Binding-site contacts:
Ligand atom C5 contacts residue THR318 of chain 2.A at 4.1 Å.
Ligand atom O7 contacts residue THR318 of chain 2.A at 4.3 Å.
Ligand atom O5 contacts residue ASP319 of chain 2.A at 3.2 Å (salt-bridge).
Ligand atom C5 contacts residue ASP319 of chain 2.A at 3.9 Å.
Ligand atom O5 contacts residue THR318 of chain 2.A at 4.1 Å.
Ligand atom C2 contacts residue ASN316 of chain 2.A at 2.3 Å.
Ligand atom O5 contacts residue ASN316 of chain 2.A at 2.3 Å (h-bond).
Ligand atom C1 contacts residue NA1 of chain 2.K at 4.0 Å.
Ligand atom C5 contacts residue ASN316 of chain 2.A at 3.6 Å.
Ligand atom N2 contacts residue ASN316 of chain 2.A at 2.8 Å (h-bond).
Ligand atom C1 contacts residue ASP319 of chain 2.A at 4.0 Å.
Ligand atom C7 contacts residue ASN316 of chain 2.A at 3.4 Å.
Ligand atom N2 contacts residue NA1 of chain 2.K at 4.0 Å.
Ligand atom O7 contacts residue ILE249 of chain 2.A at 4.4 Å.
Ligand atom C3 contacts residue ASN316 of chain 2.A at 3.7 Å.
Ligand atom C2 contacts residue NA1 of chain 2.K at 4.5 Å.
Ligand atom C8 contacts residue ASN316 of chain 2.A at 3.6 Å.
Ligand atom O7 contacts residue ASN316 of chain 2.A at 4.2 Å.
Ligand atom O6 contacts residue ASP319 of chain 2.A at 2.9 Å (salt-bridge).
Ligand atom C6 contacts residue ASP319 of chain 2.A at 3.3 Å.
Ligand atom C1 contacts residue ASN316 of chain 2.A at 1.4 Å.
Ligand atom O6 contacts residue THR318 of chain 2.A at 4.0 Å.
Ligand atom C1 contacts residue THR318 of chain 2.A at 4.1 Å.
Ligand atom C4 contacts residue ASN316 of chain 2.A at 4.2 Å.

Sequence of chain 2.A:
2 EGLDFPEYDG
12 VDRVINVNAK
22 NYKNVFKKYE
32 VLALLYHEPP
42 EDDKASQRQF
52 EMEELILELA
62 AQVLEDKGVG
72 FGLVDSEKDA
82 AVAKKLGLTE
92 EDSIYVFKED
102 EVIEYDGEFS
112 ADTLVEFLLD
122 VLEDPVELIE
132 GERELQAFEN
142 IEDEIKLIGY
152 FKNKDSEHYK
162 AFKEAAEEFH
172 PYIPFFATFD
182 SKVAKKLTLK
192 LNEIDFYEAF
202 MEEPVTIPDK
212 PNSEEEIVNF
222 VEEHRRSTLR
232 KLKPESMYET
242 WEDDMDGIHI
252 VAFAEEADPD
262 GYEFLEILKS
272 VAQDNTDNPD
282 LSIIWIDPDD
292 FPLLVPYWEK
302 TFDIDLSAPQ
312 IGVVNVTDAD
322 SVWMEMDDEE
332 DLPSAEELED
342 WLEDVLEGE

This protein binds this small molecule.
Small molecule (SMILES): CC(=O)N[C@H]1[C@H](O[C@H]2[C@H](O)[C@@H](NC(C)=O)CO[C@@H]2CO)O[C@H](CO)[C@@H](O)[C@@H]1O